Binding-site contacts:
Ligand atom OD2 contacts residue ARG225 of chain 1.A at 2.8 Å (salt-bridge).
Ligand atom N contacts residue ARG225 of chain 1.A at 2.8 Å (salt-bridge).
Ligand atom OD1 contacts residue ARG214 of chain 1.A at 2.6 Å (salt-bridge).
Ligand atom CE1 contacts residue ILE162 of chain 1.A at 3.7 Å (hydrophobic).
Ligand atom C contacts residue PHE146 of chain 1.A at 3.6 Å (hydrophobic).
Ligand atom CE1 contacts residue ARG214 of chain 1.A at 3.3 Å.
Ligand atom CB contacts residue ARG225 of chain 1.A at 3.2 Å.
Ligand atom C contacts residue GLU216 of chain 1.A at 3.6 Å.
Ligand atom CB contacts residue PHE146 of chain 1.A at 3.4 Å (hydrophobic).
Ligand atom CD2 contacts residue ARG225 of chain 1.A at 3.6 Å.
Ligand atom O contacts residue PHE146 of chain 1.A at 3.6 Å.
Ligand atom CA contacts residue ARG225 of chain 1.A at 3.4 Å.
Ligand atom C contacts residue ARG225 of chain 1.A at 3.3 Å.
Ligand atom N contacts residue GLU216 of chain 1.A at 2.9 Å (salt-bridge).
Ligand atom O contacts residue ARG225 of chain 1.A at 3.4 Å (salt-bridge).
Ligand atom CE2 contacts residue ASN218 of chain 1.A at 3.7 Å.
Ligand atom OG contacts residue PHE146 of chain 1.A at 3.7 Å.
Ligand atom CG contacts residue ARG225 of chain 1.A at 3.4 Å.
Ligand atom N contacts residue PHE146 of chain 1.A at 3.5 Å.
Ligand atom OD1 contacts residue ARG225 of chain 1.A at 3.1 Å (salt-bridge).
Ligand atom CA contacts residue GLU216 of chain 1.A at 3.5 Å.
Ligand atom CD1 contacts residue ASP190 of chain 1.A at 3.5 Å.
Ligand atom CD1 contacts residue ARG214 of chain 1.A at 3.1 Å.
Ligand atom CD2 contacts residue LYS150 of chain 1.A at 3.1 Å.
Ligand atom CA contacts residue ARG225 of chain 1.A at 3.5 Å.
Ligand atom CB contacts residue VAL189 of chain 1.A at 2.7 Å (hydrophobic).
Ligand atom CD1 contacts residue ARG225 of chain 1.A at 3.7 Å.
Ligand atom O contacts residue ARG214 of chain 1.A at 2.8 Å (salt-bridge).
Ligand atom CB contacts residue GLU216 of chain 1.A at 3.6 Å.
Ligand atom CE1 contacts residue ASP190 of chain 1.A at 3.2 Å.
Ligand atom CE2 contacts residue LYS150 of chain 1.A at 2.8 Å.
Ligand atom CB contacts residue PRO191 of chain 1.A at 3.3 Å (hydrophobic).
Ligand atom OG contacts residue VAL189 of chain 1.A at 2.4 Å (h-bond).
Ligand atom OG contacts residue SER142 of chain 1.A at 3.5 Å (h-bond).
Ligand atom CG2 contacts residue PRO217 of chain 1.A at 3.5 Å (hydrophobic).
Ligand atom CB contacts residue ARG214 of chain 1.A at 3.2 Å.
Ligand atom CG contacts residue ARG214 of chain 1.A at 3.3 Å.
Ligand atom N contacts residue PRO191 of chain 1.A at 3.3 Å.
Ligand atom N contacts residue ARG225 of chain 1.A at 3.7 Å.
Ligand atom CG contacts residue ARG225 of chain 1.A at 3.4 Å.

A small-molecule ligand and the protein it binds are described below.
Small molecule (SMILES): CC(C)[C@H](NC(=O)[C@H](Cc1ccccc1)NC(=O)[C@H](CC(N)=O)NC(=O)[C@H](CC(=O)O)NC(=O)[C@H](CCC(=O)O)NC(=O)[C@H](Cc1ccccc1)NC(=O)[C@H](Cc1ccccc1)NC(=O)[C@@H](N)CO)C(=O)N1CCC[C@H]1C=O

Sequence of chain 1.A:
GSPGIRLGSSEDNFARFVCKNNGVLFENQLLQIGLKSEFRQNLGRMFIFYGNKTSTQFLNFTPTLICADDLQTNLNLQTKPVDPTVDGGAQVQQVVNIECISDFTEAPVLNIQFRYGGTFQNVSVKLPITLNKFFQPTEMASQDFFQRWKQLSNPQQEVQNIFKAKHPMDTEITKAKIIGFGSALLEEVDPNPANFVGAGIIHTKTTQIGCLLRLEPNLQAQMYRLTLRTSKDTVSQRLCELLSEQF